Binding-site contacts:
Ligand atom C8X contacts residue NAD1 of chain 1.C at 3.3 Å.
Ligand atom S1X contacts residue MET202 of chain 1.A at 3.7 Å.
Ligand atom C4X contacts residue TYR199 of chain 1.A at 4.2 Å (hydrophobic).
Ligand atom C3X contacts residue NAD1 of chain 1.C at 3.1 Å.
Ligand atom C5X contacts residue TYR189 of chain 1.A at 3.9 Å (hydrophobic).
Ligand atom O1X contacts residue MET202 of chain 1.A at 3.6 Å.
Ligand atom C6X contacts residue TYR199 of chain 1.A at 4.4 Å (hydrophobic).
Ligand atom N1X contacts residue NAD1 of chain 1.C at 3.4 Å (h-bond).
Ligand atom C7X contacts residue NAD1 of chain 1.C at 3.3 Å.
Ligand atom C5X contacts residue TYR199 of chain 1.A at 3.7 Å (hydrophobic).
Ligand atom B1X contacts residue LYS206 of chain 1.A at 4.3 Å.
Ligand atom O1X contacts residue TYR199 of chain 1.A at 2.7 Å (h-bond).
Ligand atom S1X contacts residue GLY136 of chain 1.A at 3.4 Å.
Ligand atom C3X contacts residue GLY136 of chain 1.A at 3.7 Å.
Ligand atom B1X contacts residue TYR199 of chain 1.A at 3.9 Å.
Ligand atom S1X contacts residue LYS206 of chain 1.A at 3.9 Å.
Ligand atom C2X contacts residue NAD1 of chain 1.C at 3.8 Å.
Ligand atom N2X contacts residue NAD1 of chain 1.C at 2.4 Å (h-bond).
Ligand atom C1X contacts residue NAD1 of chain 1.C at 3.5 Å.
Ligand atom N3X contacts residue NAD1 of chain 1.C at 3.9 Å.
Ligand atom O1X contacts residue LYS206 of chain 1.A at 3.6 Å.
Ligand atom C6X contacts residue TYR189 of chain 1.A at 3.9 Å (hydrophobic).
Ligand atom N3X contacts residue GLY136 of chain 1.A at 3.0 Å (h-bond).
Ligand atom O1X contacts residue NAD1 of chain 1.C at 2.2 Å (h-bond).
Ligand atom S1X contacts residue NAD1 of chain 1.C at 3.3 Å (h-bond).
Ligand atom C5X contacts residue NAD1 of chain 1.C at 3.2 Å.
Ligand atom B1X contacts residue NAD1 of chain 1.C at 1.5 Å.
Ligand atom S1X contacts residue SER163 of chain 1.A at 4.3 Å.
Ligand atom C4X contacts residue NAD1 of chain 1.C at 2.5 Å.
Ligand atom S1X contacts residue PHE137 of chain 1.A at 3.8 Å.
Ligand atom C6X contacts residue NAD1 of chain 1.C at 3.5 Å.
Ligand atom N3X contacts residue PHE137 of chain 1.A at 4.4 Å.

Sequence of chain 1.A:
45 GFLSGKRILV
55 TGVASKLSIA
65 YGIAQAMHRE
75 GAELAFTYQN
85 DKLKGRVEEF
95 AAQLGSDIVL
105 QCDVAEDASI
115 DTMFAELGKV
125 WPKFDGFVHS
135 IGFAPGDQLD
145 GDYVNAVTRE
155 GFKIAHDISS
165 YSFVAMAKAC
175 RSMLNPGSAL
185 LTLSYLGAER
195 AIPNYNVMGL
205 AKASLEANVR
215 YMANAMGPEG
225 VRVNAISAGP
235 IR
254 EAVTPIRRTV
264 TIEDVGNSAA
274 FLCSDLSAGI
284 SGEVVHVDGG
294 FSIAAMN

The protein below binds the small molecule below.
Small molecule (SMILES): NC(=S)N1N=Cc2ccccc2B1O